Sequence of chain 1.A:
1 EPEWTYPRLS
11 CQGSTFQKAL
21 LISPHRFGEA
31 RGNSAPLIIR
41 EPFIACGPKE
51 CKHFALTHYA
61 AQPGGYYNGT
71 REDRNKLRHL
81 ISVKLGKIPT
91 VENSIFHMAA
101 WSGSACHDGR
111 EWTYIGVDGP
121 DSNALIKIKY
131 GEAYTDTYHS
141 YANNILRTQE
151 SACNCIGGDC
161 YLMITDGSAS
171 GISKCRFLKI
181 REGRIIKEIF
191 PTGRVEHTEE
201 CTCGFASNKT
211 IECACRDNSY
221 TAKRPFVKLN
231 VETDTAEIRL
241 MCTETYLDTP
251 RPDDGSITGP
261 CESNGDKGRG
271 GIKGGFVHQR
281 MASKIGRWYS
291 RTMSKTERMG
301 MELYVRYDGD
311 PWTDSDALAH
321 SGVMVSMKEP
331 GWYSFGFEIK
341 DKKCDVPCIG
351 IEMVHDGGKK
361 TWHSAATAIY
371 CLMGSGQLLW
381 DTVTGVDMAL

A protein and the small-molecule ligand that binds it are described below.
Small molecule (SMILES): CC(=O)N[C@@H]1[C@@H](O)[C@H](O)[C@@H](CO)O[C@H]1O

Binding-site contacts:
Ligand atom C2 contacts residue PRO7 of chain 1.A at 3.5 Å (hydrophobic).
Ligand atom C4 contacts residue ASN208 of chain 1.A at 4.2 Å.
Ligand atom N2 contacts residue ARG8 of chain 1.A at 3.9 Å.
Ligand atom C7 contacts residue ASN208 of chain 1.A at 3.4 Å.
Ligand atom C3 contacts residue ASN208 of chain 1.A at 3.8 Å.
Ligand atom C8 contacts residue PRO7 of chain 1.A at 3.6 Å (hydrophobic).
Ligand atom N2 contacts residue ASN208 of chain 1.A at 2.9 Å (h-bond).
Ligand atom C8 contacts residue ARG280 of chain 1.A at 4.1 Å.
Ligand atom C2 contacts residue ASN208 of chain 1.A at 2.4 Å.
Ligand atom C8 contacts residue LEU9 of chain 1.A at 4.0 Å (hydrophobic).
Ligand atom C1 contacts residue ASN208 of chain 1.A at 1.5 Å.
Ligand atom C5 contacts residue TYR6 of chain 1.A at 4.0 Å (hydrophobic).
Ligand atom C1 contacts residue PRO7 of chain 1.A at 3.6 Å (hydrophobic).
Ligand atom C3 contacts residue PRO7 of chain 1.A at 3.8 Å (hydrophobic).
Ligand atom O5 contacts residue ASN208 of chain 1.A at 2.4 Å (h-bond).
Ligand atom O5 contacts residue TYR6 of chain 1.A at 4.0 Å.
Ligand atom C5 contacts residue ASN208 of chain 1.A at 3.7 Å.
Ligand atom O7 contacts residue ASN208 of chain 1.A at 3.5 Å (h-bond).
Ligand atom C8 contacts residue ARG8 of chain 1.A at 3.8 Å.
Ligand atom C1 contacts residue TYR6 of chain 1.A at 4.1 Å (hydrophobic).
Ligand atom C6 contacts residue TYR6 of chain 1.A at 4.3 Å (hydrophobic).
Ligand atom C7 contacts residue ARG8 of chain 1.A at 4.4 Å.
Ligand atom C8 contacts residue ASN208 of chain 1.A at 4.5 Å.
Ligand atom N2 contacts residue PRO7 of chain 1.A at 2.7 Å (h-bond).
Ligand atom O6 contacts residue TYR6 of chain 1.A at 3.5 Å.
Ligand atom C7 contacts residue PRO7 of chain 1.A at 3.6 Å (hydrophobic).